Sequence of chain 1.A:
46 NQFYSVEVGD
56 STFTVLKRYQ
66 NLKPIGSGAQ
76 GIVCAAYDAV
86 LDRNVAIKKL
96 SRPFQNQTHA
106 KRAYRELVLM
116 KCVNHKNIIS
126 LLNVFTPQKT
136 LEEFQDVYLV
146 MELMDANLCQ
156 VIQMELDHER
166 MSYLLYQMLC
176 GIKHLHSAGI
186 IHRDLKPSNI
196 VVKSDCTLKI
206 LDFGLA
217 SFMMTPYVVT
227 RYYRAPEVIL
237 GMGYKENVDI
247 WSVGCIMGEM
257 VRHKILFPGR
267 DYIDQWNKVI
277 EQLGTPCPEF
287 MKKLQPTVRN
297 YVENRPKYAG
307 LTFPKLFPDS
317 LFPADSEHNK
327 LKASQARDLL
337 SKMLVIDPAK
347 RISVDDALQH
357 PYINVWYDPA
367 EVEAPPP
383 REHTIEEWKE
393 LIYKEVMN

A small-molecule ligand and the protein it binds are described below.
Small molecule (SMILES): OC1CCC(Nc2ncc3nc(Nc4c(F)cc(F)cc4F)n([C@H]4CCOC4)c3n2)CC1

Binding-site contacts:
Ligand atom N5 contacts residue LEU206 of chain 1.A at 3.7 Å.
Ligand atom N6 contacts residue MET149 of chain 1.A at 2.9 Å (h-bond).
Ligand atom C10 contacts residue ASP150 of chain 1.A at 3.8 Å.
Ligand atom C8 contacts residue ASN152 of chain 1.A at 3.6 Å.
Ligand atom C13 contacts residue VAL78 of chain 1.A at 3.7 Å (hydrophobic).
Ligand atom C4 contacts residue ALA91 of chain 1.A at 3.3 Å (hydrophobic).
Ligand atom C19 contacts residue ILE124 of chain 1.A at 3.4 Å (hydrophobic).
Ligand atom C9 contacts residue GLN155 of chain 1.A at 3.3 Å.
Ligand atom C17 contacts residue MET146 of chain 1.A at 3.6 Å (hydrophobic).
Ligand atom C4 contacts residue MET149 of chain 1.A at 3.7 Å (hydrophobic).
Ligand atom C21 contacts residue LYS93 of chain 1.A at 3.6 Å.
Ligand atom F2 contacts residue LEU144 of chain 1.A at 3.4 Å.
Ligand atom N4 contacts residue MET146 of chain 1.A at 3.1 Å (h-bond).
Ligand atom C20 contacts residue ILE124 of chain 1.A at 3.3 Å (hydrophobic).
Ligand atom C18 contacts residue MET146 of chain 1.A at 3.8 Å (hydrophobic).
Ligand atom C3 contacts residue ALA91 of chain 1.A at 3.4 Å (hydrophobic).
Ligand atom N4 contacts residue ALA91 of chain 1.A at 3.5 Å.
Ligand atom C18 contacts residue LYS93 of chain 1.A at 3.7 Å.
Ligand atom F2 contacts residue ILE124 of chain 1.A at 3.4 Å.
Ligand atom N2 contacts residue ILE70 of chain 1.A at 3.6 Å.
Ligand atom O1 contacts residue GLN155 of chain 1.A at 2.8 Å (h-bond).
Ligand atom C16 contacts residue GLY71 of chain 1.A at 3.8 Å.
Ligand atom C1 contacts residue ILE70 of chain 1.A at 3.8 Å (hydrophobic).
Ligand atom C8 contacts residue ALA151 of chain 1.A at 3.7 Å (hydrophobic).
Ligand atom F3 contacts residue ALA91 of chain 1.A at 3.4 Å.
Ligand atom C1 contacts residue MET149 of chain 1.A at 3.7 Å (hydrophobic).
Ligand atom N1 contacts residue LEU148 of chain 1.A at 3.8 Å.
Ligand atom C10 contacts residue GLN155 of chain 1.A at 3.6 Å.
Ligand atom F1 contacts residue LYS93 of chain 1.A at 3.3 Å.
Ligand atom C15 contacts residue ILE70 of chain 1.A at 3.8 Å (hydrophobic).
Ligand atom C14 contacts residue LEU206 of chain 1.A at 3.5 Å (hydrophobic).
Ligand atom N1 contacts residue MET149 of chain 1.A at 3.0 Å (h-bond).
Ligand atom C17 contacts residue LYS93 of chain 1.A at 3.6 Å.
Ligand atom F3 contacts residue VAL78 of chain 1.A at 3.5 Å.
Ligand atom F3 contacts residue LYS93 of chain 1.A at 3.7 Å.
Ligand atom C12 contacts residue MET149 of chain 1.A at 3.6 Å (hydrophobic).
Ligand atom F2 contacts residue MET115 of chain 1.A at 3.6 Å.
Ligand atom F2 contacts residue LEU126 of chain 1.A at 3.5 Å.
Ligand atom C5 contacts residue LEU206 of chain 1.A at 3.7 Å (hydrophobic).
Ligand atom F1 contacts residue LEU206 of chain 1.A at 3.4 Å.